This protein binds this small molecule.
Small molecule (SMILES): CC(=O)N[C@@H]1[C@@H](O)[C@H](O)[C@@H](CO)O[C@H]1O

Sequence of chain 1.B:
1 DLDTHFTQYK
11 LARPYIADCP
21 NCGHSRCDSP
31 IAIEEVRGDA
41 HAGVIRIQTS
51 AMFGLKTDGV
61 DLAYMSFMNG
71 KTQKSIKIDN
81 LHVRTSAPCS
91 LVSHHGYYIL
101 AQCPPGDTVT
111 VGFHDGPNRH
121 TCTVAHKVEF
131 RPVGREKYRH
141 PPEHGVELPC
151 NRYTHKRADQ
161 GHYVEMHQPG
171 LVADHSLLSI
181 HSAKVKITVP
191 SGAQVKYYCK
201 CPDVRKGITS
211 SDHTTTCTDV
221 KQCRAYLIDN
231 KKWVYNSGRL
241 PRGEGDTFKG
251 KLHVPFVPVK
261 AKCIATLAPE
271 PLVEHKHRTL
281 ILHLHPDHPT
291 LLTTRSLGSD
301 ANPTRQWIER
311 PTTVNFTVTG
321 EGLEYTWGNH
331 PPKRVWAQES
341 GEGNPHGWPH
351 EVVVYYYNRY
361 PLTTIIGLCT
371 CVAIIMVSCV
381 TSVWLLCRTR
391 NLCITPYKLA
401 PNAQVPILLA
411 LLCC

Binding-site contacts:
Ligand atom C8 contacts residue ASN315 of chain 1.B at 4.3 Å.
Ligand atom C1 contacts residue ASN315 of chain 1.B at 1.4 Å.
Ligand atom C2 contacts residue THR313 of chain 1.B at 4.1 Å.
Ligand atom O5 contacts residue ASN315 of chain 1.B at 2.4 Å (h-bond).
Ligand atom O7 contacts residue ASN315 of chain 1.B at 3.0 Å (h-bond).
Ligand atom N2 contacts residue ASN315 of chain 1.B at 2.9 Å (h-bond).
Ligand atom C2 contacts residue ASN315 of chain 1.B at 2.5 Å.
Ligand atom C3 contacts residue THR313 of chain 1.B at 4.4 Å.
Ligand atom C7 contacts residue ASN315 of chain 1.B at 3.1 Å.
Ligand atom C8 contacts residue THR313 of chain 1.B at 3.1 Å.
Ligand atom C7 contacts residue THR313 of chain 1.B at 3.5 Å.
Ligand atom C4 contacts residue ASN315 of chain 1.B at 4.2 Å.
Ligand atom N2 contacts residue THR313 of chain 1.B at 3.0 Å (h-bond).
Ligand atom C3 contacts residue ASN315 of chain 1.B at 3.8 Å.
Ligand atom C8 contacts residue VAL314 of chain 1.B at 4.0 Å (hydrophobic).
Ligand atom C5 contacts residue ASN315 of chain 1.B at 3.7 Å.
Ligand atom C1 contacts residue THR313 of chain 1.B at 4.2 Å.